Sequence of chain 1.A:
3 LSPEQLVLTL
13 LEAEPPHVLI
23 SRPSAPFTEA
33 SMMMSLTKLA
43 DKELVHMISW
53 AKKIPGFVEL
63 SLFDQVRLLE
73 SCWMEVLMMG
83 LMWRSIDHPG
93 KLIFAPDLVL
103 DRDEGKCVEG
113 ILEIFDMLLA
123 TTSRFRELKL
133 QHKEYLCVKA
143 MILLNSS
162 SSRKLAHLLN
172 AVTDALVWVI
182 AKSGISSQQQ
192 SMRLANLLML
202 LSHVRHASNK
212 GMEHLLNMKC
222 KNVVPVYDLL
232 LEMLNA

Binding-site contacts:
Ligand atom CD2 contacts residue ILE50 of chain 1.A at 3.6 Å (hydrophobic).
Ligand atom CA contacts residue GLU233 of chain 1.A at 3.7 Å.
Ligand atom CD1 contacts residue VAL68 of chain 1.A at 3.6 Å (hydrophobic).
Ligand atom CA contacts residue LYS54 of chain 1.A at 3.9 Å.
Ligand atom CD1 contacts residue GLN67 of chain 1.A at 4.2 Å.
Ligand atom CB contacts residue GLU233 of chain 1.A at 3.1 Å.
Ligand atom CD1 contacts residue MET234 of chain 1.A at 4.2 Å (hydrophobic).
Ligand atom CD2 contacts residue VAL68 of chain 1.A at 3.8 Å (hydrophobic).
Ligand atom CD2 contacts residue MET234 of chain 1.A at 3.8 Å (hydrophobic).
Ligand atom CE contacts residue GLU233 of chain 1.A at 3.8 Å.
Ligand atom CD2 contacts residue LEU71 of chain 1.A at 3.8 Å (hydrophobic).
Ligand atom CD2 contacts residue PHE59 of chain 1.A at 4.2 Å (hydrophobic).
Ligand atom CD contacts residue GLU233 of chain 1.A at 2.9 Å.
Ligand atom CG contacts residue GLU233 of chain 1.A at 2.9 Å.
Ligand atom O contacts residue ILE50 of chain 1.A at 4.0 Å.
Ligand atom N contacts residue ILE50 of chain 1.A at 4.1 Å.
Ligand atom CG1 contacts residue LEU64 of chain 1.A at 4.1 Å (hydrophobic).
Ligand atom C contacts residue LYS54 of chain 1.A at 3.5 Å.
Ligand atom CA contacts residue LYS54 of chain 1.A at 4.2 Å.
Ligand atom CE contacts residue ASP229 of chain 1.A at 3.3 Å.
Ligand atom C contacts residue ILE50 of chain 1.A at 4.0 Å (hydrophobic).
Ligand atom CD1 contacts residue ILE50 of chain 1.A at 3.4 Å (hydrophobic).
Ligand atom CD2 contacts residue GLN67 of chain 1.A at 3.8 Å.
Ligand atom CD contacts residue LEU230 of chain 1.A at 3.9 Å (hydrophobic).
Ligand atom C contacts residue GLU233 of chain 1.A at 4.1 Å.
Ligand atom CB contacts residue ILE50 of chain 1.A at 3.9 Å (hydrophobic).
Ligand atom O contacts residue LYS54 of chain 1.A at 2.7 Å (salt-bridge).
Ligand atom CG contacts residue ILE50 of chain 1.A at 4.0 Å (hydrophobic).
Ligand atom CD2 contacts residue GLU72 of chain 1.A at 3.7 Å.
Ligand atom CD1 contacts residue LEU230 of chain 1.A at 4.1 Å (hydrophobic).
Ligand atom CD contacts residue ASP229 of chain 1.A at 3.3 Å.
Ligand atom N contacts residue LYS54 of chain 1.A at 3.6 Å.
Ligand atom NZ contacts residue ASP229 of chain 1.A at 2.8 Å (salt-bridge).
Ligand atom CD1 contacts residue LEU71 of chain 1.A at 4.1 Å (hydrophobic).
Ligand atom C contacts residue LYS54 of chain 1.A at 3.5 Å.
Ligand atom CA contacts residue GLU233 of chain 1.A at 3.8 Å.
Ligand atom O contacts residue LYS54 of chain 1.A at 2.6 Å (salt-bridge).
Ligand atom N contacts residue GLU233 of chain 1.A at 3.6 Å (salt-bridge).
Ligand atom CB contacts residue GLU233 of chain 1.A at 2.9 Å.
Ligand atom N contacts residue GLU233 of chain 1.A at 3.0 Å (salt-bridge).

The protein below binds the small molecule below.
Small molecule (SMILES): CC(C)C[C@H](NC(=O)[C@H](CCC(N)=O)NC(=O)[C@@H](NC(=O)[C@H](CC(C)C)NC(=O)[C@@H](N)CCCCN)C(C)C)C(=O)N[C@@H](CC(C)C)C(=O)N[C@H](C(=O)N[C@H](C(=O)N[C@H](C(=O)O)[C@@H](C)O)[C@@H](C)O)[C@@H](C)O